Sequence of chain 1.A:
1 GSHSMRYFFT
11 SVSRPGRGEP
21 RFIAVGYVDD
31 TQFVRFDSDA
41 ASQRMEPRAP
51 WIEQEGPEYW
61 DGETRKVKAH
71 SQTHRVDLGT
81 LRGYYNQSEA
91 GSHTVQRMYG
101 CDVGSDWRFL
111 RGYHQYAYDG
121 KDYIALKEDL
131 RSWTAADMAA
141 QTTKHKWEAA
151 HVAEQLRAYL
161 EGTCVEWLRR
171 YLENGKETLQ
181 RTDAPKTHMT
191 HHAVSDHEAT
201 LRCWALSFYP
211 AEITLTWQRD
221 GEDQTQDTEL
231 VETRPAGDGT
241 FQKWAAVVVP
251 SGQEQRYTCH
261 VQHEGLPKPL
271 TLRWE

This protein binds this small molecule.
Small molecule (SMILES): CSCC[C@H](NC(=O)[C@@H](N)CC1=NC=NC1)C(=O)N[C@H](C(=O)N[C@@H](CCC(=O)O)C(=O)N[C@H](C(=O)N[C@H](C(=O)N[C@@H](CCCN=C(N)N)C(=O)N[C@@H](CC1=NC=NC1)C(=O)N[C@@H](CS)C(=O)O)C(C)C)C(C)C)[C@@H](C)O

Sequence of chain 1.D:
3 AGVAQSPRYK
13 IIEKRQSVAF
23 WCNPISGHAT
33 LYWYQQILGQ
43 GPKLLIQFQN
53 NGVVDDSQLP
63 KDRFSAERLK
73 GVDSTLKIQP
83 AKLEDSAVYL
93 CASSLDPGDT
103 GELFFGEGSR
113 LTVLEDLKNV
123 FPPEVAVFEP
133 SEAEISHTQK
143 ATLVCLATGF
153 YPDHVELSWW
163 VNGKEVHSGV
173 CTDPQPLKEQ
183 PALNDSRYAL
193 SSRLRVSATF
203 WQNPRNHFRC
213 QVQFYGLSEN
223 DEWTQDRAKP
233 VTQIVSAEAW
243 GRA

Binding-site contacts:
Ligand atom N contacts residue ASP77 of chain 1.A at 3.2 Å (salt-bridge).
Ligand atom N contacts residue TYR171 of chain 1.A at 2.3 Å (h-bond).
Ligand atom CE contacts residue VAL67 of chain 1.A at 3.2 Å (hydrophobic).
Ligand atom CA contacts residue GLU63 of chain 1.A at 3.1 Å.
Ligand atom CA contacts residue TYR7 of chain 1.A at 3.4 Å (hydrophobic).
Ligand atom CA contacts residue TYR171 of chain 1.A at 3.4 Å (hydrophobic).
Ligand atom N contacts residue TYR7 of chain 1.A at 2.7 Å (h-bond).
Ligand atom O contacts residue TYR96 of chain 1.E at 3.3 Å.
Ligand atom CA contacts residue TYR159 of chain 1.A at 3.4 Å (hydrophobic).
Ligand atom ND1 contacts residue TRP167 of chain 1.A at 3.2 Å (h-bond).
Ligand atom CG2 contacts residue TYR96 of chain 1.E at 3.0 Å (hydrophobic).
Ligand atom O contacts residue LYS66 of chain 1.A at 3.1 Å.
Ligand atom CB contacts residue TRP167 of chain 1.A at 3.3 Å (hydrophobic).
Ligand atom CE contacts residue GLU63 of chain 1.A at 3.2 Å.
Ligand atom NH1 contacts residue ASP94 of chain 1.E at 2.8 Å (salt-bridge).
Ligand atom CG contacts residue LYS66 of chain 1.A at 3.4 Å.
Ligand atom NH2 contacts residue ASP94 of chain 1.E at 3.1 Å (salt-bridge).
Ligand atom C contacts residue TYR84 of chain 1.A at 3.2 Å (hydrophobic).
Ligand atom SG contacts residue ASP77 of chain 1.A at 3.2 Å (salt-bridge).
Ligand atom O contacts residue TYR84 of chain 1.A at 2.2 Å (h-bond).
Ligand atom CG2 contacts residue TYR99 of chain 1.A at 3.4 Å (hydrophobic).
Ligand atom C contacts residue TYR159 of chain 1.A at 3.2 Å (hydrophobic).
Ligand atom CD contacts residue ARG65 of chain 1.A at 3.2 Å.
Ligand atom O contacts residue THR143 of chain 1.A at 2.9 Å (h-bond).
Ligand atom NH2 contacts residue PRO97 of chain 1.E at 2.9 Å (h-bond).
Ligand atom N contacts residue GLU63 of chain 1.A at 3.3 Å (salt-bridge).
Ligand atom CZ contacts residue ASP94 of chain 1.E at 3.4 Å.
Ligand atom O contacts residue TRP147 of chain 1.A at 2.2 Å (h-bond).
Ligand atom CG2 contacts residue THR73 of chain 1.A at 2.8 Å.
Ligand atom N contacts residue TYR99 of chain 1.A at 3.4 Å (h-bond).
Ligand atom ND1 contacts residue THR163 of chain 1.A at 3.4 Å.
Ligand atom CD2 contacts residue GLU63 of chain 1.A at 3.3 Å.
Ligand atom N contacts residue TYR7 of chain 1.A at 3.4 Å (h-bond).
Ligand atom O contacts residue MET5 of chain 1.A at 3.4 Å.
Ligand atom O contacts residue TYR96 of chain 1.E at 3.3 Å.
Ligand atom N contacts residue TYR159 of chain 1.A at 3.3 Å.
Ligand atom CB contacts residue TYR99 of chain 1.A at 3.0 Å (hydrophobic).
Ligand atom CA contacts residue TYR159 of chain 1.A at 3.1 Å (hydrophobic).
Ligand atom O contacts residue TYR159 of chain 1.A at 2.5 Å (h-bond).
Ligand atom OE2 contacts residue ARG65 of chain 1.A at 2.6 Å (salt-bridge).

Sequence of chain 1.E:
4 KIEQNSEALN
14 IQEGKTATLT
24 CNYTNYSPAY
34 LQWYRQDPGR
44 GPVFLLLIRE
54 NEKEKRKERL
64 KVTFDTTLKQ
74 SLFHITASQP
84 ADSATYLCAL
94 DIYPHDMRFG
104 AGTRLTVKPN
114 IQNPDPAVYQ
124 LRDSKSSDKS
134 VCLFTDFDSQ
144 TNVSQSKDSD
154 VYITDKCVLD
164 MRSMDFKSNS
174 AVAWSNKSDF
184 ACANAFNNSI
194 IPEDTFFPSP